A small-molecule ligand and the protein it binds are described below.
Small molecule (SMILES): C[C@@H]1O[C@@H](O[C@H]2[C@@H](O)[C@H](O)[C@H](O[C@@H]3[C@@H](O)[C@H](O)O[C@H](CO)[C@H]3O)O[C@H]2C)[C@@H](O)[C@H](O[C@H]2O[C@H](CO)[C@H](O)[C@H](O[C@@H]3O[C@H](C(=O)O)[C@@H](O)[C@H](O)[C@H]3O)[C@H]2O)[C@@H]1O

Binding-site contacts:
Ligand atom O6 contacts residue GLU212 of chain 2.A at 2.6 Å (salt-bridge).
Ligand atom C1 contacts residue TRP243 of chain 2.A at 3.6 Å (hydrophobic).
Ligand atom O6 contacts residue HIS283 of chain 2.A at 3.2 Å.
Ligand atom O4 contacts residue GLU212 of chain 2.A at 3.3 Å.
Ligand atom O1 contacts residue GLU285 of chain 2.A at 2.5 Å (salt-bridge).
Ligand atom C3 contacts residue GLN162 of chain 2.A at 3.8 Å.
Ligand atom C5 contacts residue HLA1 of chain 2.J at 3.6 Å.
Ligand atom O3 contacts residue HLA1 of chain 2.J at 3.6 Å.
Ligand atom C6 contacts residue TRP243 of chain 2.A at 3.7 Å (hydrophobic).
Ligand atom O6B contacts residue HLA1 of chain 2.J at 3.7 Å.
Ligand atom C4 contacts residue TRP243 of chain 2.A at 3.7 Å (hydrophobic).
Ligand atom O3 contacts residue ALA241 of chain 2.A at 2.7 Å (h-bond).
Ligand atom C5 contacts residue GLU212 of chain 2.A at 3.6 Å.
Ligand atom O6 contacts residue ALA250 of chain 2.A at 3.5 Å.
Ligand atom C4 contacts residue TYR182 of chain 2.A at 3.3 Å (hydrophobic).
Ligand atom O3 contacts residue ASN242 of chain 2.A at 3.7 Å.
Ligand atom C6 contacts residue HIS283 of chain 2.A at 3.6 Å.
Ligand atom O4 contacts residue HLA1 of chain 2.J at 1.4 Å.
Ligand atom O2 contacts residue ASN242 of chain 2.A at 3.0 Å (h-bond).
Ligand atom C5 contacts residue TYR182 of chain 2.A at 3.4 Å (hydrophobic).
Ligand atom O2 contacts residue ALA241 of chain 2.A at 3.6 Å.
Ligand atom C1 contacts residue ASN214 of chain 2.A at 3.8 Å.
Ligand atom C6 contacts residue TYR182 of chain 2.A at 3.7 Å (hydrophobic).
Ligand atom O2 contacts residue GLN162 of chain 2.A at 3.1 Å (h-bond).
Ligand atom C3 contacts residue ASN214 of chain 2.A at 3.8 Å.
Ligand atom O5 contacts residue TRP243 of chain 2.A at 2.8 Å (h-bond).
Ligand atom C3 contacts residue HLA1 of chain 2.J at 3.7 Å.
Ligand atom O6A contacts residue HLA1 of chain 2.J at 3.7 Å.
Ligand atom O5 contacts residue ASN214 of chain 2.A at 3.7 Å.
Ligand atom C6 contacts residue ILE245 of chain 2.A at 3.6 Å (hydrophobic).
Ligand atom C6 contacts residue LEU185 of chain 2.A at 3.7 Å (hydrophobic).
Ligand atom C6 contacts residue GLU212 of chain 2.A at 3.2 Å.
Ligand atom C5 contacts residue TRP243 of chain 2.A at 3.8 Å (hydrophobic).
Ligand atom C3 contacts residue ALA241 of chain 2.A at 3.2 Å (hydrophobic).
Ligand atom C4 contacts residue HLA1 of chain 2.J at 2.6 Å.
Ligand atom C6 contacts residue HLA1 of chain 2.J at 3.5 Å.
Ligand atom O3 contacts residue TRP243 of chain 2.A at 3.2 Å (h-bond).
Ligand atom O2 contacts residue GLN187 of chain 2.A at 3.3 Å (h-bond).
Ligand atom O5 contacts residue GLU285 of chain 2.A at 3.1 Å (salt-bridge).
Ligand atom C1 contacts residue GLU285 of chain 2.A at 3.2 Å.

Sequence of chain 2.A:
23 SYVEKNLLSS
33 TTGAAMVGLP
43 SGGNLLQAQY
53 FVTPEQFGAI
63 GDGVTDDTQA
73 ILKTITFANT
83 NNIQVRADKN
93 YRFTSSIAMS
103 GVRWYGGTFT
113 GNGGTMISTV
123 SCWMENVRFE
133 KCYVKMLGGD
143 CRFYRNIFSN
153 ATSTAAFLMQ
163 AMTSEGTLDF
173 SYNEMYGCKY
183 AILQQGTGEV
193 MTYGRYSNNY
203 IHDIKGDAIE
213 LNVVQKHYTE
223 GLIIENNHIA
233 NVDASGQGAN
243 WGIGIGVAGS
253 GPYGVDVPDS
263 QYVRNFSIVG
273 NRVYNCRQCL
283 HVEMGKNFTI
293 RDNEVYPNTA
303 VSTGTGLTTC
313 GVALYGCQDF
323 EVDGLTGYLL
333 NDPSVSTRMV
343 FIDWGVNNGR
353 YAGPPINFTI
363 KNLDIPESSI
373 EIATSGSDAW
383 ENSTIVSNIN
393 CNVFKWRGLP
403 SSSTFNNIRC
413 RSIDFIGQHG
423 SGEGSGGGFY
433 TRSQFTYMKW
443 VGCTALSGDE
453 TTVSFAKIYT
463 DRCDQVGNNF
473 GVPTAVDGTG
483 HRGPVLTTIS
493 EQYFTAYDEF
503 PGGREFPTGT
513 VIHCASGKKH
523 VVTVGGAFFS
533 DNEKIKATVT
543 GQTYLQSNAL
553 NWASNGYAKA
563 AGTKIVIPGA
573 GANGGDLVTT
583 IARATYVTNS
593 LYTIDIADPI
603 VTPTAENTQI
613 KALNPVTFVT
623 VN